Binding-site contacts:
Ligand atom C5 contacts residue GLY118 of chain 2.A at 3.4 Å.
Ligand atom O6 contacts residue GLY118 of chain 2.A at 3.7 Å.
Ligand atom C6 contacts residue GLY118 of chain 2.A at 3.8 Å.
Ligand atom C9 contacts residue ALA117 of chain 2.A at 3.8 Å (hydrophobic).
Ligand atom O5' contacts residue VAL260 of chain 2.A at 3.0 Å.
Ligand atom C4' contacts residue SO41 of chain 2.B at 3.8 Å.
Ligand atom N1' contacts residue SO41 of chain 2.B at 3.0 Å (h-bond).
Ligand atom N1 contacts residue PHE200 of chain 2.A at 3.6 Å.
Ligand atom N7 contacts residue ASN243 of chain 2.A at 2.6 Å (h-bond).
Ligand atom C8 contacts residue ASN243 of chain 2.A at 3.4 Å.
Ligand atom C5 contacts residue PHE200 of chain 2.A at 3.7 Å (hydrophobic).
Ligand atom C2' contacts residue MET219 of chain 2.A at 3.8 Å (hydrophobic).
Ligand atom C6' contacts residue SO41 of chain 2.B at 3.4 Å.
Ligand atom C3' contacts residue PHE159 of chain 3.A at 3.6 Å (hydrophobic).
Ligand atom N7 contacts residue GLY118 of chain 2.A at 3.3 Å (h-bond).
Ligand atom O6 contacts residue VAL245 of chain 2.A at 3.4 Å.
Ligand atom N7 contacts residue THR242 of chain 2.A at 3.7 Å.
Ligand atom C6 contacts residue PHE200 of chain 2.A at 3.7 Å (hydrophobic).
Ligand atom C2 contacts residue GLU201 of chain 2.A at 3.1 Å.
Ligand atom N3 contacts residue VAL217 of chain 2.A at 3.4 Å (h-bond).
Ligand atom N1 contacts residue VAL217 of chain 2.A at 3.6 Å.
Ligand atom C3' contacts residue SO41 of chain 2.B at 3.6 Å.
Ligand atom C2 contacts residue VAL217 of chain 2.A at 3.7 Å (hydrophobic).
Ligand atom C8 contacts residue ALA117 of chain 2.A at 3.6 Å (hydrophobic).
Ligand atom C10 contacts residue ALA116 of chain 2.A at 3.1 Å (hydrophobic).
Ligand atom C8 contacts residue THR242 of chain 2.A at 3.5 Å.
Ligand atom C8 contacts residue GLY118 of chain 2.A at 3.6 Å.
Ligand atom N3 contacts residue GLY218 of chain 2.A at 3.7 Å.
Ligand atom O6 contacts residue ASN243 of chain 2.A at 2.9 Å (h-bond).
Ligand atom N1 contacts residue GLU201 of chain 2.A at 2.6 Å (salt-bridge).
Ligand atom O3' contacts residue TYR88 of chain 2.A at 2.9 Å (h-bond).
Ligand atom O6 contacts residue GLU201 of chain 2.A at 3.6 Å.
Ligand atom C6 contacts residue ASN243 of chain 2.A at 3.8 Å.
Ligand atom O3' contacts residue PHE159 of chain 3.A at 3.7 Å.
Ligand atom N7 contacts residue ALA117 of chain 2.A at 3.6 Å.
Ligand atom C2' contacts residue SO41 of chain 2.B at 3.7 Å.
Ligand atom C6 contacts residue GLU201 of chain 2.A at 3.5 Å.
Ligand atom C5' contacts residue PHE159 of chain 3.A at 3.8 Å (hydrophobic).
Ligand atom C4 contacts residue VAL217 of chain 2.A at 3.5 Å (hydrophobic).
Ligand atom O3' contacts residue SO41 of chain 2.B at 3.1 Å (h-bond).

The small molecule below binds the protein below.
Small molecule (SMILES): O=c1[nH]cnc2c(C[NH+]3C[C@H](CO)[C@@H](O)C3)c[nH]c12

Sequence of chain 2.A:
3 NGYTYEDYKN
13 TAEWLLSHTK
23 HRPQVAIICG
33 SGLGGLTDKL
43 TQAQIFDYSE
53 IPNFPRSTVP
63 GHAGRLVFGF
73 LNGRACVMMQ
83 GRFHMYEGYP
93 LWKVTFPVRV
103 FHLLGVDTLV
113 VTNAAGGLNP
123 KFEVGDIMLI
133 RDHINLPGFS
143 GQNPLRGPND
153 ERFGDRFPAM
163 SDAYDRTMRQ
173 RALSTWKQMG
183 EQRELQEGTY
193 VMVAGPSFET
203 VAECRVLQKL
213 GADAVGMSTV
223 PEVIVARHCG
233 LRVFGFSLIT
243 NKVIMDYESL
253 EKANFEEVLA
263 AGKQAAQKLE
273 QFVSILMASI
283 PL

Sequence of chain 3.A:
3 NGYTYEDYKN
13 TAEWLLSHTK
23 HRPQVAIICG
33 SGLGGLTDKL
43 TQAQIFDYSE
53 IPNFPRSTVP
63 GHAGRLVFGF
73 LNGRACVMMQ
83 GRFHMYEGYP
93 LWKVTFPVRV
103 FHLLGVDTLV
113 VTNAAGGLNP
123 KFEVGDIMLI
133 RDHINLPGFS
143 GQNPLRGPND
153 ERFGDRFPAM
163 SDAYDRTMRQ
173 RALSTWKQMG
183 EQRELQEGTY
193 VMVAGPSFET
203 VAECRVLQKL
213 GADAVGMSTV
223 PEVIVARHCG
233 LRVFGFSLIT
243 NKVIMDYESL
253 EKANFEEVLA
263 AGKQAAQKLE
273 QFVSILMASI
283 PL